Sequence of chain 1.C:
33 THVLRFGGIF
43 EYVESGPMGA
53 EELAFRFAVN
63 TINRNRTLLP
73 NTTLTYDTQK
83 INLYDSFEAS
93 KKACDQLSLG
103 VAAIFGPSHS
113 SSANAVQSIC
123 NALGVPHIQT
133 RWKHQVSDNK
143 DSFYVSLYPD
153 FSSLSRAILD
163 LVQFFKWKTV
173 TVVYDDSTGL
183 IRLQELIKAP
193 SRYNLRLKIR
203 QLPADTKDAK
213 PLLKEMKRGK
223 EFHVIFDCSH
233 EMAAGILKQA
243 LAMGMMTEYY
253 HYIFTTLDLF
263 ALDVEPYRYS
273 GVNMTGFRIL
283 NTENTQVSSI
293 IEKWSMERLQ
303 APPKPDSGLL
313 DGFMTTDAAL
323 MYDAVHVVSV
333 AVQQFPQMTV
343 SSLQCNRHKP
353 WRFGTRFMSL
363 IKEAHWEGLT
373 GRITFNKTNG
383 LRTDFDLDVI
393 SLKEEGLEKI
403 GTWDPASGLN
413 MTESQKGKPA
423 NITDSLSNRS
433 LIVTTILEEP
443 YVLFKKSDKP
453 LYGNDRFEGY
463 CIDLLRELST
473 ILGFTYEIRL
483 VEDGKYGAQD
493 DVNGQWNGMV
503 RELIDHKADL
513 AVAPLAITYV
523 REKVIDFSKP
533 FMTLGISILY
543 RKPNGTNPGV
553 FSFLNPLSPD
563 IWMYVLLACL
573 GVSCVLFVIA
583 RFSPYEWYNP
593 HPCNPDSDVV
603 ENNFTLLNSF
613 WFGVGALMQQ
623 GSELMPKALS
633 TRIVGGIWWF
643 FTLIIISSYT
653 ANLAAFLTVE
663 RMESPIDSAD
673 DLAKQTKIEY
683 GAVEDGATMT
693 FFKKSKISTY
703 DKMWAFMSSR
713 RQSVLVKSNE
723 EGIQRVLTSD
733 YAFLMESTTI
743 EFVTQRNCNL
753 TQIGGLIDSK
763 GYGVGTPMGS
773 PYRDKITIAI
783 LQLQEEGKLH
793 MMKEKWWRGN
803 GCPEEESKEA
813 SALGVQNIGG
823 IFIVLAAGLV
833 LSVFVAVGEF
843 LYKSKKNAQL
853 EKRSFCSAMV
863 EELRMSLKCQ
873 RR

Binding-site contacts:
Ligand atom N2 contacts residue THR69 of chain 1.C at 4.3 Å.
Ligand atom C7 contacts residue ASN67 of chain 1.C at 3.8 Å.
Ligand atom C3 contacts residue GLN288 of chain 1.C at 3.9 Å.
Ligand atom C6 contacts residue ASN67 of chain 1.C at 3.1 Å.
Ligand atom C4 contacts residue GLN288 of chain 1.C at 4.1 Å.
Ligand atom C2 contacts residue ASN67 of chain 1.C at 2.5 Å.
Ligand atom O6 contacts residue ASN67 of chain 1.C at 3.7 Å.
Ligand atom C1 contacts residue ASN67 of chain 1.C at 1.5 Å.
Ligand atom C5 contacts residue ASN67 of chain 1.C at 3.5 Å.
Ligand atom O3 contacts residue GLN288 of chain 1.C at 3.9 Å.
Ligand atom O5 contacts residue ASN67 of chain 1.C at 2.6 Å (h-bond).
Ligand atom C4 contacts residue ASN67 of chain 1.C at 4.3 Å.
Ligand atom O7 contacts residue ASN67 of chain 1.C at 4.3 Å.
Ligand atom C3 contacts residue ASN67 of chain 1.C at 3.8 Å.
Ligand atom N2 contacts residue ASN67 of chain 1.C at 3.0 Å (h-bond).
Ligand atom O4 contacts residue GLN288 of chain 1.C at 2.9 Å (h-bond).

This protein binds this small molecule.
Small molecule (SMILES): CC(=O)N[C@H]1[C@H](O[C@H]2[C@H](O)[C@@H](NC(C)=O)CO[C@@H]2CO)O[C@H](CO)[C@@H](O)[C@@H]1O